Sequence of chain 37.A:
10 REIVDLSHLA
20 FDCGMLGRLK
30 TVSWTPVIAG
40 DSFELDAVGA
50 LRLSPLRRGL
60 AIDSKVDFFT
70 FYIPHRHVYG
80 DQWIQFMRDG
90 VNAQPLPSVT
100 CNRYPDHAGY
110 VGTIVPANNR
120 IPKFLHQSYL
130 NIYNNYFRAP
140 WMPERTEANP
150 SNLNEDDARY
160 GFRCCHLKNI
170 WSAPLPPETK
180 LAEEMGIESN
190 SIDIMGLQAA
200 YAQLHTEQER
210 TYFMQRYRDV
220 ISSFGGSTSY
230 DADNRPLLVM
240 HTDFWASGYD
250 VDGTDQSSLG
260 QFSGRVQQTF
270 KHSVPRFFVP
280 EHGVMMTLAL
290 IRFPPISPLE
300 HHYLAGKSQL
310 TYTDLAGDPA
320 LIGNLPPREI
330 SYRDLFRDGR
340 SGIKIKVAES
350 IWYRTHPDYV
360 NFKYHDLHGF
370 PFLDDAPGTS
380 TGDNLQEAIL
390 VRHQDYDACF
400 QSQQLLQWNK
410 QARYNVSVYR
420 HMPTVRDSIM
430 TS

Binding-site contacts:
Ligand atom C1' contacts residue DC1 of chain 48.F at 1.3 Å.
Ligand atom O5' contacts residue DC1 of chain 48.F at 1.2 Å (h-bond).
Ligand atom C1' contacts residue PHE277 of chain 37.A at 3.9 Å (hydrophobic).
Ligand atom P contacts residue DC1 of chain 48.F at 1.1 Å.
Ligand atom O3' contacts residue PHE277 of chain 37.A at 4.1 Å.
Ligand atom C2' contacts residue DC1 of chain 48.F at 1.2 Å.
Ligand atom C4' contacts residue DC1 of chain 48.F at 1.2 Å.
Ligand atom C5' contacts residue DC1 of chain 48.F at 1.4 Å.
Ligand atom OP1 contacts residue PHE277 of chain 37.A at 4.1 Å.
Ligand atom C3' contacts residue PHE277 of chain 37.A at 3.6 Å (hydrophobic).
Ligand atom C3' contacts residue DC1 of chain 48.F at 0.8 Å.
Ligand atom O3' contacts residue DC1 of chain 48.F at 1.1 Å (h-bond).
Ligand atom OP1 contacts residue ARG10 of chain 37.A at 3.8 Å.
Ligand atom OP2 contacts residue DC1 of chain 48.F at 1.0 Å.
Ligand atom O4' contacts residue DC1 of chain 48.F at 0.3 Å (h-bond).
Ligand atom OP1 contacts residue DC1 of chain 48.F at 0.4 Å (h-bond).
Ligand atom C2' contacts residue PHE277 of chain 37.A at 2.8 Å (hydrophobic).

This protein binds this small molecule.
Small molecule (SMILES): Nc1ccn([C@H]2C[C@H](O)[C@@H](COP(=O)(O)O)O2)c(=O)n1